Binding-site contacts:
Ligand atom CG2 contacts residue PHE71 of chain 42.A at 4.0 Å (hydrophobic).
Ligand atom CD1 contacts residue THR349 of chain 42.A at 4.3 Å.

Sequence of chain 42.A:
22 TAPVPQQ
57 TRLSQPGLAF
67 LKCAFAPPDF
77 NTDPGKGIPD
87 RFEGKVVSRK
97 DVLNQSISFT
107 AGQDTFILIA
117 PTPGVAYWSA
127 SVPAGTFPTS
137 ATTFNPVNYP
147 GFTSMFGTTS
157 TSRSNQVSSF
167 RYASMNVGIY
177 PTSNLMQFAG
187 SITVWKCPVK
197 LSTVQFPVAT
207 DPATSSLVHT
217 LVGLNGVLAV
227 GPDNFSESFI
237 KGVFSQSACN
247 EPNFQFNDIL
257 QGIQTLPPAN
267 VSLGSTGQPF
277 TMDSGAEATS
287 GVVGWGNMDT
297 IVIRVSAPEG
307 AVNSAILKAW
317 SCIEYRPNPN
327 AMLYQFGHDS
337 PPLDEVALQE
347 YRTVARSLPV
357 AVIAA

This small molecule binds to this protein.
Small molecule (SMILES): CC[C@H](C)[C@@H](C=O)NC(=O)[C@H](CO)NC(=O)[C@H](CCCCN)NC(=O)[C@@H](N)C(C)C